Sequence of chain 2.B:
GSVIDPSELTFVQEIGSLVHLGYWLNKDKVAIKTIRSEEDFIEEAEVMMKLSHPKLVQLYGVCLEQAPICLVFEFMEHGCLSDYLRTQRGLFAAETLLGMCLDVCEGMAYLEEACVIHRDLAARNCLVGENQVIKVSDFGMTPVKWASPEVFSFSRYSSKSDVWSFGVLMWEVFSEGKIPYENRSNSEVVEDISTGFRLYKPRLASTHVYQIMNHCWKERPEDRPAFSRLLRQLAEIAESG

The protein below binds the small molecule below.
Small molecule (SMILES): CCC(O)(CC)c1ccc2c(-c3ccc(OC)cc3)c(-c3n[nH]c4ccsc34)[nH]c2c1

Binding-site contacts:
Ligand atom CAI contacts residue GLY87 of chain 2.B at 3.4 Å.
Ligand atom NAE contacts residue GLY87 of chain 2.B at 3.6 Å.
Ligand atom NAQ contacts residue GLU82 of chain 2.B at 3.7 Å.
Ligand atom CAI contacts residue MET84 of chain 2.B at 3.5 Å (hydrophobic).
Ligand atom CAU contacts residue ALA35 of chain 2.B at 3.4 Å (hydrophobic).
Ligand atom CAP contacts residue ALA35 of chain 2.B at 3.8 Å (hydrophobic).
Ligand atom NAR contacts residue LEU135 of chain 2.B at 3.8 Å.
Ligand atom NAR contacts residue GLU82 of chain 2.B at 3.0 Å (salt-bridge).
Ligand atom NAE contacts residue MET84 of chain 2.B at 3.0 Å (h-bond).
Ligand atom CAD contacts residue MET84 of chain 2.B at 3.6 Å (hydrophobic).
Ligand atom CAG contacts residue GLY87 of chain 2.B at 3.8 Å.
Ligand atom NAQ contacts residue ALA35 of chain 2.B at 3.6 Å.
Ligand atom CAI contacts residue ILE15 of chain 2.B at 3.6 Å (hydrophobic).
Ligand atom SAS contacts residue VAL23 of chain 2.B at 3.8 Å.
Ligand atom CAG contacts residue ILE15 of chain 2.B at 3.7 Å (hydrophobic).
Ligand atom CAD contacts residue GLY87 of chain 2.B at 3.8 Å.
Ligand atom CAU contacts residue LEU135 of chain 2.B at 3.6 Å (hydrophobic).
Ligand atom CAO contacts residue HIS86 of chain 2.B at 3.6 Å.
Ligand atom OAL contacts residue GLU85 of chain 2.B at 3.0 Å (salt-bridge).
Ligand atom CAI contacts residue PHE83 of chain 2.B at 3.7 Å (hydrophobic).
Ligand atom CBC contacts residue LEU135 of chain 2.B at 3.5 Å (hydrophobic).
Ligand atom CAZ contacts residue VAL23 of chain 2.B at 3.5 Å (hydrophobic).
Ligand atom CAT contacts residue LEU135 of chain 2.B at 3.6 Å (hydrophobic).
Ligand atom CAV contacts residue LEU135 of chain 2.B at 3.6 Å (hydrophobic).
Ligand atom CAA contacts residue ILE15 of chain 2.B at 3.8 Å (hydrophobic).
Ligand atom CAT contacts residue ALA35 of chain 2.B at 3.6 Å (hydrophobic).
Ligand atom CAH contacts residue ILE15 of chain 2.B at 3.6 Å (hydrophobic).
Ligand atom CAY contacts residue VAL23 of chain 2.B at 3.6 Å (hydrophobic).
Ligand atom CAD contacts residue PHE83 of chain 2.B at 3.5 Å (hydrophobic).
Ligand atom CAN contacts residue ILE15 of chain 2.B at 3.6 Å (hydrophobic).
Ligand atom CAF contacts residue ILE15 of chain 2.B at 3.8 Å (hydrophobic).
Ligand atom NAR contacts residue ALA35 of chain 2.B at 3.4 Å.
Ligand atom NAE contacts residue ILE15 of chain 2.B at 3.8 Å.
Ligand atom CAP contacts residue LEU135 of chain 2.B at 3.8 Å (hydrophobic).
Ligand atom CBC contacts residue CYS88 of chain 2.B at 3.6 Å (hydrophobic).
Ligand atom CAH contacts residue GLY87 of chain 2.B at 3.5 Å.
Ligand atom CAV contacts residue PHE81 of chain 2.B at 3.7 Å (hydrophobic).
Ligand atom NAR contacts residue MET84 of chain 2.B at 3.6 Å (h-bond).
Ligand atom NAE contacts residue PHE83 of chain 2.B at 3.4 Å.
Ligand atom NAQ contacts residue MET84 of chain 2.B at 3.1 Å (h-bond).